The protein below binds the small molecule below.
Small molecule (SMILES): C=CC(C)(C)OC[C@H]1O[C@H](O[C@@H]2C3=C([C@H](C)COC(C)=O)C[C@H](O)[C@]3(C)/C=C3/[C@@H](COC)CC[C@H]3[C@@H](C)[C@H]2O)[C@H](O)[C@@H](OC(C)=O)[C@@H]1O

Sequence of chain 2.A:
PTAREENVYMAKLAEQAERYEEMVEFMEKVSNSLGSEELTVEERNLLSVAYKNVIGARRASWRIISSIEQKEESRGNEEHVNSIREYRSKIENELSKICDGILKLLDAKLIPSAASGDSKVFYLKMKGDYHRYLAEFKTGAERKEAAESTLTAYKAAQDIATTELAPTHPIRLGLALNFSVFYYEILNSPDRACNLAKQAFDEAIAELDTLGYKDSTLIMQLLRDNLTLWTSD

Sequence of chain 2.B:
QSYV

Binding-site contacts:
Ligand atom C26 contacts residue VAL5 of chain 2.B at 3.9 Å (hydrophobic).
Ligand atom C36 contacts residue LEU225 of chain 2.A at 3.8 Å (hydrophobic).
Ligand atom C25 contacts residue PRO174 of chain 2.A at 3.5 Å (hydrophobic).
Ligand atom C23 contacts residue PHE126 of chain 2.A at 3.6 Å (hydrophobic).
Ligand atom C15 contacts residue ILE175 of chain 2.A at 4.0 Å (hydrophobic).
Ligand atom C36 contacts residue LYS221 of chain 2.A at 3.2 Å.
Ligand atom C23 contacts residue ILE175 of chain 2.A at 3.6 Å (hydrophobic).
Ligand atom C18 contacts residue ILE226 of chain 2.A at 4.0 Å (hydrophobic).
Ligand atom C9 contacts residue ASP222 of chain 2.A at 3.2 Å.
Ligand atom C6 contacts residue VAL53 of chain 2.A at 3.7 Å (hydrophobic).
Ligand atom O8 contacts residue ASP222 of chain 2.A at 3.2 Å (salt-bridge).
Ligand atom C38 contacts residue LYS129 of chain 2.A at 3.9 Å.
Ligand atom C18 contacts residue VAL5 of chain 2.B at 3.5 Å (hydrophobic).
Ligand atom O13 contacts residue VAL5 of chain 2.B at 3.8 Å.
Ligand atom C46 contacts residue LEU50 of chain 2.A at 4.0 Å (hydrophobic).
Ligand atom C25 contacts residue ILE175 of chain 2.A at 3.9 Å (hydrophobic).
Ligand atom C38 contacts residue MET130 of chain 2.A at 3.5 Å (hydrophobic).
Ligand atom O24 contacts residue ASP222 of chain 2.A at 4.0 Å.
Ligand atom O16 contacts residue ASP222 of chain 2.A at 2.8 Å (salt-bridge).
Ligand atom C20 contacts residue VAL5 of chain 2.B at 3.6 Å (hydrophobic).
Ligand atom C23 contacts residue ASN49 of chain 2.A at 3.8 Å.
Ligand atom C3 contacts residue ASP222 of chain 2.A at 3.8 Å.
Ligand atom C38 contacts residue PHE126 of chain 2.A at 3.3 Å (hydrophobic).
Ligand atom C27 contacts residue PHE126 of chain 2.A at 3.7 Å (hydrophobic).
Ligand atom C7 contacts residue ASN49 of chain 2.A at 3.6 Å.
Ligand atom C3 contacts residue ASN49 of chain 2.A at 3.9 Å.
Ligand atom C18 contacts residue ASP222 of chain 2.A at 3.9 Å.
Ligand atom C47 contacts residue VAL53 of chain 2.A at 3.6 Å (hydrophobic).
Ligand atom C14 contacts residue ASN49 of chain 2.A at 3.2 Å.
Ligand atom C20 contacts residue LYS129 of chain 2.A at 3.6 Å.
Ligand atom O13 contacts residue VAL53 of chain 2.A at 3.8 Å.
Ligand atom O32 contacts residue LYS129 of chain 2.A at 3.0 Å (salt-bridge).
Ligand atom C7 contacts residue VAL53 of chain 2.A at 3.9 Å (hydrophobic).
Ligand atom O29 contacts residue ASP222 of chain 2.A at 3.0 Å (salt-bridge).
Ligand atom C26 contacts residue LYS129 of chain 2.A at 3.3 Å.
Ligand atom C11 contacts residue ASP222 of chain 2.A at 3.5 Å.
Ligand atom C27 contacts residue LYS129 of chain 2.A at 3.9 Å.
Ligand atom O22 contacts residue ASN49 of chain 2.A at 3.2 Å (h-bond).
Ligand atom O16 contacts residue PRO174 of chain 2.A at 3.9 Å.
Ligand atom C45 contacts residue GLU19 of chain 2.A at 3.8 Å.